Sequence of chain 3.A:
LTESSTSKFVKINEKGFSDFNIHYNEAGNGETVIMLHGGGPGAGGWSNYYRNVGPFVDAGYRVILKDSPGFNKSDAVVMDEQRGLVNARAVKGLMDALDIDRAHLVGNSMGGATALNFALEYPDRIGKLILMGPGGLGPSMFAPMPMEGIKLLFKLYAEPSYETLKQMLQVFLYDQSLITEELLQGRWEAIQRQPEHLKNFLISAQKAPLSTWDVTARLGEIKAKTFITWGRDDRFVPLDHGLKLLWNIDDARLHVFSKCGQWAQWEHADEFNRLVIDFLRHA

Binding-site contacts:
Ligand atom OA3 contacts residue ARG190 of chain 3.A at 3.6 Å.
Ligand atom CB5 contacts residue TRP269 of chain 3.A at 3.8 Å (hydrophobic).
Ligand atom CA3 contacts residue ASN51 of chain 3.A at 2.8 Å.
Ligand atom OA2 contacts residue ASN51 of chain 3.A at 3.1 Å (h-bond).
Ligand atom CA5 contacts residue SER50 of chain 3.A at 3.7 Å.
Ligand atom CA5 contacts residue TRP266 of chain 3.A at 3.7 Å (hydrophobic).
Ligand atom OA3 contacts residue ALA46 of chain 3.A at 3.4 Å.
Ligand atom OA4 contacts residue ARG190 of chain 3.A at 3.2 Å (salt-bridge).
Ligand atom OA2 contacts residue ALA46 of chain 3.A at 3.5 Å.
Ligand atom CA4 contacts residue SER50 of chain 3.A at 3.8 Å.
Ligand atom OA1 contacts residue ALA46 of chain 3.A at 3.7 Å.
Ligand atom OA1 contacts residue ARG190 of chain 3.A at 2.9 Å (salt-bridge).
Ligand atom CB4 contacts residue LEU186 of chain 3.A at 3.6 Å (hydrophobic).
Ligand atom OA2 contacts residue GLY41 of chain 3.A at 2.8 Å (h-bond).
Ligand atom CB5 contacts residue LEU186 of chain 3.A at 3.8 Å (hydrophobic).
Ligand atom CB4 contacts residue LEU181 of chain 3.A at 3.4 Å (hydrophobic).
Ligand atom OA3 contacts residue SER50 of chain 3.A at 3.0 Å (h-bond).
Ligand atom CB4 contacts residue LEU176 of chain 3.A at 3.6 Å (hydrophobic).
Ligand atom CA4 contacts residue ARG190 of chain 3.A at 3.2 Å.
Ligand atom CA1 contacts residue ARG190 of chain 3.A at 3.6 Å.
Ligand atom OA1 contacts residue TRP266 of chain 3.A at 3.3 Å.
Ligand atom OA3 contacts residue GLY47 of chain 3.A at 3.2 Å (h-bond).
Ligand atom CA2 contacts residue ASN51 of chain 3.A at 3.1 Å.
Ligand atom CA6 contacts residue TRP266 of chain 3.A at 3.5 Å (hydrophobic).
Ligand atom OA4 contacts residue TRP266 of chain 3.A at 3.9 Å.
Ligand atom CA1 contacts residue ASN51 of chain 3.A at 3.1 Å.
Ligand atom CB1 contacts residue TRP266 of chain 3.A at 3.4 Å (hydrophobic).
Ligand atom CA3 contacts residue SER50 of chain 3.A at 3.9 Å.
Ligand atom CB3 contacts residue LEU186 of chain 3.A at 3.5 Å (hydrophobic).
Ligand atom OA3 contacts residue ASN51 of chain 3.A at 3.7 Å.
Ligand atom CB6 contacts residue TRP266 of chain 3.A at 3.6 Å (hydrophobic).
Ligand atom CB2 contacts residue LEU186 of chain 3.A at 3.9 Å (hydrophobic).
Ligand atom OA1 contacts residue ASN51 of chain 3.A at 3.9 Å.
Ligand atom CA3 contacts residue TRP266 of chain 3.A at 3.9 Å (hydrophobic).
Ligand atom CA2 contacts residue ARG190 of chain 3.A at 3.4 Å.
Ligand atom CB6 contacts residue TRP269 of chain 3.A at 3.7 Å (hydrophobic).
Ligand atom CA1 contacts residue ALA46 of chain 3.A at 3.5 Å (hydrophobic).
Ligand atom CA5 contacts residue TRP269 of chain 3.A at 3.8 Å (hydrophobic).
Ligand atom OA2 contacts residue HIS40 of chain 3.A at 3.5 Å.
Ligand atom CA3 contacts residue ARG190 of chain 3.A at 3.6 Å.

This small molecule binds to this protein.
Small molecule (SMILES): O=C([O-])C(=O)/C=C/CC(=O)c1ccccc1